This protein binds this small molecule.
Small molecule (SMILES): CC(=O)N[C@H]1[C@H](O[C@H]2[C@H](O)[C@@H](NC(C)=O)CO[C@@H]2CO)O[C@H](CO)[C@@H](O)[C@@H]1O

Binding-site contacts:
Ligand atom C8 contacts residue THR341 of chain 1.C at 4.3 Å.
Ligand atom C7 contacts residue SER357 of chain 1.C at 4.0 Å.
Ligand atom O7 contacts residue ASN355 of chain 1.C at 4.4 Å.
Ligand atom C1 contacts residue ASN332 of chain 1.C at 1.4 Å.
Ligand atom C4 contacts residue ASN332 of chain 1.C at 4.2 Å.
Ligand atom C8 contacts residue NAG1 of chain 1.O at 4.0 Å.
Ligand atom C6 contacts residue NAG1 of chain 1.O at 3.2 Å.
Ligand atom N2 contacts residue SER357 of chain 1.C at 4.1 Å.
Ligand atom N2 contacts residue ASN332 of chain 1.C at 2.9 Å (h-bond).
Ligand atom N2 contacts residue SER333 of chain 1.C at 4.2 Å.
Ligand atom C1 contacts residue SER333 of chain 1.C at 4.0 Å.
Ligand atom C1 contacts residue NAG2 of chain 1.O at 4.4 Å.
Ligand atom C5 contacts residue NAG1 of chain 1.O at 4.4 Å.
Ligand atom C7 contacts residue NAG1 of chain 1.O at 3.7 Å.
Ligand atom O7 contacts residue NAG1 of chain 1.O at 2.6 Å (h-bond).
Ligand atom O5 contacts residue NAG2 of chain 1.O at 3.9 Å.
Ligand atom C6 contacts residue NAG2 of chain 1.O at 3.5 Å.
Ligand atom O3 contacts residue NAG1 of chain 1.O at 4.3 Å.
Ligand atom O7 contacts residue ASN332 of chain 1.C at 4.4 Å.
Ligand atom O7 contacts residue SER357 of chain 1.C at 3.9 Å.
Ligand atom C3 contacts residue ASN332 of chain 1.C at 3.8 Å.
Ligand atom O5 contacts residue ASN332 of chain 1.C at 2.4 Å (h-bond).
Ligand atom O5 contacts residue NAG1 of chain 1.O at 4.4 Å.
Ligand atom C2 contacts residue SER357 of chain 1.C at 4.2 Å.
Ligand atom C4 contacts residue NAG2 of chain 1.O at 3.9 Å.
Ligand atom O6 contacts residue NAG2 of chain 1.O at 2.4 Å (h-bond).
Ligand atom C5 contacts residue ASN332 of chain 1.C at 3.7 Å.
Ligand atom C5 contacts residue NAG2 of chain 1.O at 4.1 Å.
Ligand atom C1 contacts residue SER357 of chain 1.C at 4.3 Å.
Ligand atom C7 contacts residue ASN332 of chain 1.C at 3.9 Å.
Ligand atom O6 contacts residue NAG1 of chain 1.O at 3.7 Å.
Ligand atom C2 contacts residue ASN332 of chain 1.C at 2.5 Å.

Sequence of chain 1.C:
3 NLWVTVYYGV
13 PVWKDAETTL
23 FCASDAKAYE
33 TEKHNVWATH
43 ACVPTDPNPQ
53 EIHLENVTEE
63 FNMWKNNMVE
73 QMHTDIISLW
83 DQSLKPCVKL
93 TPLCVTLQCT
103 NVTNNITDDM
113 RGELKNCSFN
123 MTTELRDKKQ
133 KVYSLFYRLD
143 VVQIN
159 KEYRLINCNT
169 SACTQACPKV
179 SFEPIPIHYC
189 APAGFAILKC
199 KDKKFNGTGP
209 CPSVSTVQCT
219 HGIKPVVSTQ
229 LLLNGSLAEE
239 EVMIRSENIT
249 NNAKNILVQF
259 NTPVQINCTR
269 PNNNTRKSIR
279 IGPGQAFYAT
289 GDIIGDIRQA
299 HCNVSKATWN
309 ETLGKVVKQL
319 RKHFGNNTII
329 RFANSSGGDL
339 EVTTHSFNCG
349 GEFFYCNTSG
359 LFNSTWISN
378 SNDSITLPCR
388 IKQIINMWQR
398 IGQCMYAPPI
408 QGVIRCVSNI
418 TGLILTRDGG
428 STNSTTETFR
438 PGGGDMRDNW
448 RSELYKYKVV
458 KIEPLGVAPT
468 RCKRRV